This protein binds this small molecule.
Small molecule (SMILES): CC(=O)N[C@@H]1[C@@H](O)[C@H](O)[C@@H](CO)O[C@H]1O

Binding-site contacts:
Ligand atom C2 contacts residue ASN657 of chain 1.B at 3.0 Å.
Ligand atom C8 contacts residue ASN657 of chain 1.B at 4.2 Å.
Ligand atom O7 contacts residue ASN657 of chain 1.B at 3.5 Å (h-bond).
Ligand atom O5 contacts residue ASN657 of chain 1.B at 3.3 Å (h-bond).
Ligand atom C7 contacts residue ASN657 of chain 1.B at 3.3 Å.
Ligand atom C3 contacts residue ASN657 of chain 1.B at 4.5 Å.
Ligand atom C1 contacts residue ASN657 of chain 1.B at 3.1 Å.
Ligand atom N2 contacts residue ASN657 of chain 1.B at 3.0 Å (h-bond).

Sequence of chain 1.B:
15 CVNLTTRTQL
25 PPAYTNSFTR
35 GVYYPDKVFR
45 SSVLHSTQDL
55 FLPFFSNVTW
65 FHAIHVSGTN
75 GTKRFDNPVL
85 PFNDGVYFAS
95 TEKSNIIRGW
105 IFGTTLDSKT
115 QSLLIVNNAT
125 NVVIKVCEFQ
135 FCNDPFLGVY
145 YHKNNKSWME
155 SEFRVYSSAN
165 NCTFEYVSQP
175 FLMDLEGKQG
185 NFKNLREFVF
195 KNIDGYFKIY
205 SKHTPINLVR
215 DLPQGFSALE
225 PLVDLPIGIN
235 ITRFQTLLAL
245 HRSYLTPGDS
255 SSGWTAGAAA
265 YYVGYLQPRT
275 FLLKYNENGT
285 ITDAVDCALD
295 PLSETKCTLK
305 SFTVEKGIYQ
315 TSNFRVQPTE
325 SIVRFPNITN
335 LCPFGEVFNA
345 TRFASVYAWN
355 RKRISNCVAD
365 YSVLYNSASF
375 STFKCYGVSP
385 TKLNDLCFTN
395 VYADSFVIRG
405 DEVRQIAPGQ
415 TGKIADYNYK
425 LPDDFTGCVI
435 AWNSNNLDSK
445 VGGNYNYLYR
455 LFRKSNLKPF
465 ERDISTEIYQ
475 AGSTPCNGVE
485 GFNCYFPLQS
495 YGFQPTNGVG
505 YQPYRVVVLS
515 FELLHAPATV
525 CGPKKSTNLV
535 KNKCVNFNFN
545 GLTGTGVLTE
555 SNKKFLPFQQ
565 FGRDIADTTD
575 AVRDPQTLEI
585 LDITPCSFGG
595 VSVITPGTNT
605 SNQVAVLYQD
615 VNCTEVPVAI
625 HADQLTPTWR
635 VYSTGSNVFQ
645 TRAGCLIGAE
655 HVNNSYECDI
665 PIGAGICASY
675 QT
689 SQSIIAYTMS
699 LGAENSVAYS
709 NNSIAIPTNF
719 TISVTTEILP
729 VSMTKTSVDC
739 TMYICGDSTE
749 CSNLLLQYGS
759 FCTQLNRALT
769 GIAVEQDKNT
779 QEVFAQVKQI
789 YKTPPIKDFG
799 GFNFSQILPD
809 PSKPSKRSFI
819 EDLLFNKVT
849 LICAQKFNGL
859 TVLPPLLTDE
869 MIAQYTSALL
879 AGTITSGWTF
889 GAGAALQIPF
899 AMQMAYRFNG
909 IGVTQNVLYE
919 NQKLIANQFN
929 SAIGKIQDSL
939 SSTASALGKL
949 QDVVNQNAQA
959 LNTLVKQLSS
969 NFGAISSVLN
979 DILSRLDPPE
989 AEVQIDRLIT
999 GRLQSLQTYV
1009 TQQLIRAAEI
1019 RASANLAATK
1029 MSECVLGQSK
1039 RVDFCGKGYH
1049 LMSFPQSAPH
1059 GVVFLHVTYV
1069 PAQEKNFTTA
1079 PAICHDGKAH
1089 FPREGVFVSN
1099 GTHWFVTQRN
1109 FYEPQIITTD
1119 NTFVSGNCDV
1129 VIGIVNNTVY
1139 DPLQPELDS